Sequence of chain 1.D:
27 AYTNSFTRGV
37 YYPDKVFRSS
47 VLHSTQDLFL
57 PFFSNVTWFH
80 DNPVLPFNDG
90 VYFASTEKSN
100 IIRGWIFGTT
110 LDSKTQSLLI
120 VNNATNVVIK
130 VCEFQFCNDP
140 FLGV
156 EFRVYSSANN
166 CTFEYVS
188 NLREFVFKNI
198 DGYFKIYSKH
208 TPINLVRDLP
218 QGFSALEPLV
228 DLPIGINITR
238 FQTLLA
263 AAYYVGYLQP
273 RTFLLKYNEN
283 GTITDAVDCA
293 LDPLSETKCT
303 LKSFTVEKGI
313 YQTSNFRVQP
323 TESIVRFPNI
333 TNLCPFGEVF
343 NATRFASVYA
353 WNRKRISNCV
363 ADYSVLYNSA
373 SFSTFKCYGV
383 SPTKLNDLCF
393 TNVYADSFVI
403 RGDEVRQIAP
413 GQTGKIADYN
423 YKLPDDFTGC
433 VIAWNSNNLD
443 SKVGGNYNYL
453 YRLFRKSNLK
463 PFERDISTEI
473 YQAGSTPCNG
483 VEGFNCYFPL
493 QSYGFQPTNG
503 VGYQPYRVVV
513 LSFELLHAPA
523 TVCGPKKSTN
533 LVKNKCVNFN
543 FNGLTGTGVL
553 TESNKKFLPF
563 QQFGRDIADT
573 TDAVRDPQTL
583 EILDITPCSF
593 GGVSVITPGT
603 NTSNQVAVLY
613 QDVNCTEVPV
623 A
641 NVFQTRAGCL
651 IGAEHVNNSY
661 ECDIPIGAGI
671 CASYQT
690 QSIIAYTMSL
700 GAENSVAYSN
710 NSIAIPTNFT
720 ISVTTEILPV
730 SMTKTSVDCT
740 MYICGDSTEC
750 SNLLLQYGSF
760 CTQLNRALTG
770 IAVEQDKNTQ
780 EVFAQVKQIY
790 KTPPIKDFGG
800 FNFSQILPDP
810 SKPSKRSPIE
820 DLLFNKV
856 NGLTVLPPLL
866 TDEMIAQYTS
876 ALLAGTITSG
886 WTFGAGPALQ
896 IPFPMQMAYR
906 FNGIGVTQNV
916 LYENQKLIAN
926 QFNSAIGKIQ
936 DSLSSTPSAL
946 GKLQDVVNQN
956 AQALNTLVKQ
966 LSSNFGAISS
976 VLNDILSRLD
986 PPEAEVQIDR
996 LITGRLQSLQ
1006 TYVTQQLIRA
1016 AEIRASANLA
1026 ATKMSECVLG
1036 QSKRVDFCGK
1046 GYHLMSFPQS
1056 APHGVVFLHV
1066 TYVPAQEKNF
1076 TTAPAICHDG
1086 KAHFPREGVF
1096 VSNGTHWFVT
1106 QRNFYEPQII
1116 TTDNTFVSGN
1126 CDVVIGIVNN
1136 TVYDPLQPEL

A small-molecule ligand and the protein it binds are described below.
Small molecule (SMILES): CC(=O)N[C@H]1[C@H](O[C@H]2[C@H](O)[C@@H](NC(C)=O)CO[C@@H]2CO)O[C@H](CO)[C@@H](O)[C@@H]1O

Binding-site contacts:
Ligand atom O6 contacts residue GLN926 of chain 1.D at 3.4 Å (h-bond).
Ligand atom O7 contacts residue ASN717 of chain 1.D at 4.3 Å.
Ligand atom N2 contacts residue LEU922 of chain 1.D at 3.8 Å.
Ligand atom C5 contacts residue GLN926 of chain 1.D at 4.1 Å.
Ligand atom C6 contacts residue GLN926 of chain 1.D at 3.6 Å.
Ligand atom C8 contacts residue LEU922 of chain 1.D at 3.7 Å (hydrophobic).
Ligand atom C5 contacts residue LEU922 of chain 1.D at 4.2 Å (hydrophobic).
Ligand atom C7 contacts residue ASN717 of chain 1.D at 4.0 Å.
Ligand atom C1 contacts residue ASN717 of chain 1.D at 1.4 Å.
Ligand atom C2 contacts residue GLN1071 of chain 1.D at 4.4 Å.
Ligand atom C2 contacts residue ASN717 of chain 1.D at 2.5 Å.
Ligand atom O5 contacts residue ASN717 of chain 1.D at 2.1 Å (h-bond).
Ligand atom C1 contacts residue GLN1071 of chain 1.D at 4.1 Å.
Ligand atom O6 contacts residue LEU922 of chain 1.D at 3.7 Å.
Ligand atom C6 contacts residue LEU922 of chain 1.D at 4.4 Å (hydrophobic).
Ligand atom O4 contacts residue LEU922 of chain 1.D at 3.9 Å.
Ligand atom O5 contacts residue GLN1071 of chain 1.D at 4.2 Å.
Ligand atom C5 contacts residue ASN717 of chain 1.D at 3.5 Å.
Ligand atom O5 contacts residue PHE718 of chain 1.D at 4.4 Å.
Ligand atom N2 contacts residue ASN717 of chain 1.D at 3.2 Å (h-bond).
Ligand atom C7 contacts residue LEU922 of chain 1.D at 4.0 Å (hydrophobic).
Ligand atom C3 contacts residue ASN717 of chain 1.D at 3.8 Å.
Ligand atom C6 contacts residue ASN717 of chain 1.D at 4.4 Å.
Ligand atom C4 contacts residue ASN717 of chain 1.D at 4.1 Å.